Binding-site contacts:
Ligand atom O2P contacts residue ASN212 of chain 3.A at 3.9 Å.
Ligand atom C2 contacts residue LYS274 of chain 3.A at 3.9 Å.
Ligand atom C6 contacts residue TYR264 of chain 3.A at 3.8 Å (hydrophobic).
Ligand atom C6 contacts residue LYS274 of chain 3.A at 3.8 Å.
Ligand atom O1P contacts residue TYR264 of chain 3.A at 3.7 Å.
Ligand atom O4 contacts residue MET248 of chain 3.A at 3.2 Å.
Ligand atom P contacts residue LYS274 of chain 3.A at 3.9 Å.
Ligand atom C5 contacts residue LYS274 of chain 3.A at 3.7 Å.
Ligand atom C1 contacts residue LYS274 of chain 3.A at 3.9 Å.
Ligand atom O2P contacts residue TYR215 of chain 3.A at 2.5 Å (h-bond).
Ligand atom O6 contacts residue LYS274 of chain 3.A at 2.9 Å (salt-bridge).
Ligand atom P contacts residue ASN212 of chain 3.A at 3.7 Å.
Ligand atom C4 contacts residue MET248 of chain 3.A at 3.5 Å (hydrophobic).
Ligand atom P contacts residue TYR215 of chain 3.A at 3.7 Å.
Ligand atom C6 contacts residue TYR244 of chain 3.A at 3.4 Å (hydrophobic).
Ligand atom O1P contacts residue ASN212 of chain 3.A at 3.0 Å (h-bond).
Ligand atom O2P contacts residue LYS274 of chain 3.A at 3.9 Å.
Ligand atom O3 contacts residue MET248 of chain 3.A at 2.8 Å (h-bond).
Ligand atom P contacts residue TYR244 of chain 3.A at 3.9 Å.
Ligand atom C3 contacts residue MET248 of chain 3.A at 3.5 Å (hydrophobic).
Ligand atom O3 contacts residue SER247 of chain 3.A at 3.6 Å.
Ligand atom O6 contacts residue TYR244 of chain 3.A at 4.0 Å.
Ligand atom O1P contacts residue ARG243 of chain 2.A at 3.7 Å.
Ligand atom O3 contacts residue ASP121 of chain 3.A at 2.5 Å (salt-bridge).
Ligand atom P contacts residue ARG243 of chain 2.A at 3.9 Å.
Ligand atom O6 contacts residue TYR264 of chain 3.A at 3.5 Å.
Ligand atom O3P contacts residue ASN212 of chain 3.A at 4.0 Å.
Ligand atom O5 contacts residue LYS274 of chain 3.A at 2.8 Å (salt-bridge).
Ligand atom O2 contacts residue GLY122 of chain 3.A at 3.9 Å.
Ligand atom O1P contacts residue TYR244 of chain 3.A at 2.6 Å (h-bond).
Ligand atom O1 contacts residue ASP121 of chain 3.A at 3.3 Å (salt-bridge).
Ligand atom C6 contacts residue GLY246 of chain 3.A at 3.7 Å.
Ligand atom C3 contacts residue ASP121 of chain 3.A at 3.5 Å.
Ligand atom O1 contacts residue GLU280 of chain 3.A at 3.1 Å (salt-bridge).
Ligand atom C4 contacts residue GLY246 of chain 3.A at 3.4 Å.
Ligand atom P contacts residue TYR264 of chain 3.A at 3.7 Å.
Ligand atom O2P contacts residue TYR264 of chain 3.A at 2.6 Å (h-bond).
Ligand atom O2 contacts residue GLY246 of chain 3.A at 3.5 Å (h-bond).
Ligand atom O4 contacts residue LEU275 of chain 3.A at 3.9 Å.
Ligand atom O3P contacts residue ARG243 of chain 2.A at 2.7 Å (salt-bridge).

Sequence of chain 2.A:
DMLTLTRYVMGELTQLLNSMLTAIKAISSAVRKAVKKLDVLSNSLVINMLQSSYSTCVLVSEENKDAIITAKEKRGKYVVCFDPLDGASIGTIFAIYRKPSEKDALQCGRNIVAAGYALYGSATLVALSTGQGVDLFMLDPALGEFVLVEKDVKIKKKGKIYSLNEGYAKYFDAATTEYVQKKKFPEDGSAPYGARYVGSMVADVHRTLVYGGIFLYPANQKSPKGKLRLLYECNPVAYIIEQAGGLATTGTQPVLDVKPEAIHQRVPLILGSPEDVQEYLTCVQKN

This small molecule binds to this protein.
Small molecule (SMILES): O=P(O)(O)OC[C@H]1O[C@](O)(CO)[C@@H](O)[C@@H]1O

Sequence of chain 3.A:
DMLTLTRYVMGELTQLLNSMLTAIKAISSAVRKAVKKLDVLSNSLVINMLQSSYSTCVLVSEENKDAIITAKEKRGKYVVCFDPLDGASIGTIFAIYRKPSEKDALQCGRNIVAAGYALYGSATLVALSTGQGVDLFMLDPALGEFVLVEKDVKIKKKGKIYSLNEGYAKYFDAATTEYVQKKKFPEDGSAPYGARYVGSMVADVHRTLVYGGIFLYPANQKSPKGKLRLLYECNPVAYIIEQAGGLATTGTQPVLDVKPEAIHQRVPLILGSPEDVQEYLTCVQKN